Binding-site contacts:
Ligand atom O contacts residue NAP1 of chain 1.F at 3.9 Å.
Ligand atom OXT contacts residue NAP1 of chain 1.F at 2.3 Å.
Ligand atom CG contacts residue NAP1 of chain 1.F at 3.2 Å.
Ligand atom C contacts residue NAP1 of chain 1.F at 3.2 Å.
Ligand atom CA contacts residue NAP1 of chain 1.F at 3.7 Å.
Ligand atom OE1 contacts residue NAP1 of chain 1.F at 3.1 Å (h-bond).
Ligand atom CD contacts residue NAP1 of chain 1.F at 3.1 Å.
Ligand atom N contacts residue NAP1 of chain 1.F at 3.4 Å.
Ligand atom CB contacts residue NAP1 of chain 1.F at 3.5 Å.
Ligand atom OE2 contacts residue NAP1 of chain 1.F at 2.8 Å (h-bond).

A small-molecule ligand and the protein it binds are described below.
Small molecule (SMILES): N[C@@H](CCC(=O)O)C(=O)O